Sequence of chain 1.D:
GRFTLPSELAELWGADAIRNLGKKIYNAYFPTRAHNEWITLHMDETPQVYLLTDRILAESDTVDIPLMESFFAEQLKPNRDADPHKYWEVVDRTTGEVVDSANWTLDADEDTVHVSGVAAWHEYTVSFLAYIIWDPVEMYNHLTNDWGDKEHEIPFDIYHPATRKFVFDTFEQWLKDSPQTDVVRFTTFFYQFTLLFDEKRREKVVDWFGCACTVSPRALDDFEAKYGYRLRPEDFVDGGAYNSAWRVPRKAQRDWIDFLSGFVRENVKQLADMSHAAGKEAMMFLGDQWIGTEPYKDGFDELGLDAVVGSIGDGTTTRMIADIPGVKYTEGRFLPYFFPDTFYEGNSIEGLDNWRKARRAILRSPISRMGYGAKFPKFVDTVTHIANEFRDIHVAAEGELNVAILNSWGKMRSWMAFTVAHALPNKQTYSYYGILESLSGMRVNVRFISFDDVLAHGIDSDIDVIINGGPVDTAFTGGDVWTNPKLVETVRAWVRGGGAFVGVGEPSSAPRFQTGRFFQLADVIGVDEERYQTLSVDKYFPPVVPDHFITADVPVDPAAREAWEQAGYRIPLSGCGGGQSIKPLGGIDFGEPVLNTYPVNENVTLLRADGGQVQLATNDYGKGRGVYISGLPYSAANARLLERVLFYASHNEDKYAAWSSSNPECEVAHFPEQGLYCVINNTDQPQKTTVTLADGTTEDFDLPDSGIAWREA

A small-molecule ligand and the protein it binds are described below.
Small molecule (SMILES): CC(=O)N[C@@H]1[C@@H](O)[C@H](O)[C@@H](CO)O[C@@H]1O

Sequence of chain 1.C:
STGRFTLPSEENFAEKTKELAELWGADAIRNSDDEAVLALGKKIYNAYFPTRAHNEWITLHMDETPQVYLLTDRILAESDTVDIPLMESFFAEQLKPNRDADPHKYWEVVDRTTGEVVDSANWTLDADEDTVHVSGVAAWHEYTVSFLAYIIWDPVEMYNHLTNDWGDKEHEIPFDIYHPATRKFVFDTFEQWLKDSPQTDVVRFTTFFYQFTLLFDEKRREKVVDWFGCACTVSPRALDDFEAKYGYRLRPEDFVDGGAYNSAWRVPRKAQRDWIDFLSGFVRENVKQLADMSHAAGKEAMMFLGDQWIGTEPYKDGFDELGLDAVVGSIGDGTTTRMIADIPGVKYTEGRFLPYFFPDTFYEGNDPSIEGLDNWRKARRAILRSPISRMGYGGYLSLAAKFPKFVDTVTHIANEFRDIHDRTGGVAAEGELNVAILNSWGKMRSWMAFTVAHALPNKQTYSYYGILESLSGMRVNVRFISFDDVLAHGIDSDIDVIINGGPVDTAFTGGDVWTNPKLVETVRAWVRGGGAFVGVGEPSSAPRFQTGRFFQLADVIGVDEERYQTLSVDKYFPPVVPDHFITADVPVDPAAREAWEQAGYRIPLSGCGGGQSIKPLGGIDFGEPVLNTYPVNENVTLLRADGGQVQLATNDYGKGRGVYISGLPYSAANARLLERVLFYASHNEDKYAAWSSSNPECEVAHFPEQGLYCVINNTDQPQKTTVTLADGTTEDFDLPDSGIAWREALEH

Binding-site contacts:
Ligand atom O7 contacts residue PHE218 of chain 1.C at 3.5 Å.
Ligand atom O6 contacts residue TYR165 of chain 1.C at 3.8 Å.
Ligand atom C7 contacts residue PHE310 of chain 1.C at 3.9 Å (hydrophobic).
Ligand atom C2 contacts residue PHE218 of chain 1.C at 4.1 Å (hydrophobic).
Ligand atom O7 contacts residue PHE310 of chain 1.C at 4.3 Å.
Ligand atom C8 contacts residue PHE310 of chain 1.C at 3.6 Å (hydrophobic).
Ligand atom O7 contacts residue GLY312 of chain 1.C at 3.2 Å.
Ligand atom C8 contacts residue LEU311 of chain 1.C at 3.4 Å (hydrophobic).
Ligand atom C1 contacts residue PHE218 of chain 1.C at 3.9 Å (hydrophobic).
Ligand atom C8 contacts residue GLY312 of chain 1.C at 3.9 Å.
Ligand atom O7 contacts residue ASP313 of chain 1.C at 3.0 Å (salt-bridge).
Ligand atom C5 contacts residue TYR165 of chain 1.C at 4.5 Å (hydrophobic).
Ligand atom O5 contacts residue PHE218 of chain 1.C at 3.5 Å.
Ligand atom N2 contacts residue PHE310 of chain 1.C at 4.3 Å.
Ligand atom C7 contacts residue LEU311 of chain 1.C at 4.4 Å (hydrophobic).
Ligand atom N2 contacts residue TRP233 of chain 1.C at 4.5 Å.
Ligand atom O3 contacts residue PHE310 of chain 1.C at 4.4 Å.
Ligand atom O6 contacts residue SER612 of chain 1.D at 3.9 Å.
Ligand atom O7 contacts residue LEU311 of chain 1.C at 4.4 Å.
Ligand atom C8 contacts residue HIS460 of chain 1.C at 4.1 Å.
Ligand atom C2 contacts residue ASP313 of chain 1.C at 3.4 Å.
Ligand atom C3 contacts residue ASP313 of chain 1.C at 3.5 Å.
Ligand atom C4 contacts residue ASP313 of chain 1.C at 4.0 Å.
Ligand atom C7 contacts residue TRP233 of chain 1.C at 3.5 Å (hydrophobic).
Ligand atom N2 contacts residue ASP313 of chain 1.C at 3.9 Å.
Ligand atom C6 contacts residue TYR165 of chain 1.C at 3.7 Å (hydrophobic).
Ligand atom C8 contacts residue SER336 of chain 1.C at 3.9 Å.
Ligand atom O4 contacts residue VAL162 of chain 1.C at 4.4 Å.
Ligand atom C8 contacts residue TRP233 of chain 1.C at 3.8 Å (hydrophobic).
Ligand atom O7 contacts residue TRP233 of chain 1.C at 2.8 Å (h-bond).
Ligand atom C7 contacts residue GLY312 of chain 1.C at 3.9 Å.
Ligand atom O1 contacts residue HIS460 of chain 1.C at 4.4 Å.
Ligand atom C7 contacts residue ASP313 of chain 1.C at 3.9 Å.
Ligand atom O3 contacts residue ASP313 of chain 1.C at 2.8 Å (salt-bridge).
Ligand atom O4 contacts residue TYR165 of chain 1.C at 3.6 Å.